Sequence of chain 1.A:
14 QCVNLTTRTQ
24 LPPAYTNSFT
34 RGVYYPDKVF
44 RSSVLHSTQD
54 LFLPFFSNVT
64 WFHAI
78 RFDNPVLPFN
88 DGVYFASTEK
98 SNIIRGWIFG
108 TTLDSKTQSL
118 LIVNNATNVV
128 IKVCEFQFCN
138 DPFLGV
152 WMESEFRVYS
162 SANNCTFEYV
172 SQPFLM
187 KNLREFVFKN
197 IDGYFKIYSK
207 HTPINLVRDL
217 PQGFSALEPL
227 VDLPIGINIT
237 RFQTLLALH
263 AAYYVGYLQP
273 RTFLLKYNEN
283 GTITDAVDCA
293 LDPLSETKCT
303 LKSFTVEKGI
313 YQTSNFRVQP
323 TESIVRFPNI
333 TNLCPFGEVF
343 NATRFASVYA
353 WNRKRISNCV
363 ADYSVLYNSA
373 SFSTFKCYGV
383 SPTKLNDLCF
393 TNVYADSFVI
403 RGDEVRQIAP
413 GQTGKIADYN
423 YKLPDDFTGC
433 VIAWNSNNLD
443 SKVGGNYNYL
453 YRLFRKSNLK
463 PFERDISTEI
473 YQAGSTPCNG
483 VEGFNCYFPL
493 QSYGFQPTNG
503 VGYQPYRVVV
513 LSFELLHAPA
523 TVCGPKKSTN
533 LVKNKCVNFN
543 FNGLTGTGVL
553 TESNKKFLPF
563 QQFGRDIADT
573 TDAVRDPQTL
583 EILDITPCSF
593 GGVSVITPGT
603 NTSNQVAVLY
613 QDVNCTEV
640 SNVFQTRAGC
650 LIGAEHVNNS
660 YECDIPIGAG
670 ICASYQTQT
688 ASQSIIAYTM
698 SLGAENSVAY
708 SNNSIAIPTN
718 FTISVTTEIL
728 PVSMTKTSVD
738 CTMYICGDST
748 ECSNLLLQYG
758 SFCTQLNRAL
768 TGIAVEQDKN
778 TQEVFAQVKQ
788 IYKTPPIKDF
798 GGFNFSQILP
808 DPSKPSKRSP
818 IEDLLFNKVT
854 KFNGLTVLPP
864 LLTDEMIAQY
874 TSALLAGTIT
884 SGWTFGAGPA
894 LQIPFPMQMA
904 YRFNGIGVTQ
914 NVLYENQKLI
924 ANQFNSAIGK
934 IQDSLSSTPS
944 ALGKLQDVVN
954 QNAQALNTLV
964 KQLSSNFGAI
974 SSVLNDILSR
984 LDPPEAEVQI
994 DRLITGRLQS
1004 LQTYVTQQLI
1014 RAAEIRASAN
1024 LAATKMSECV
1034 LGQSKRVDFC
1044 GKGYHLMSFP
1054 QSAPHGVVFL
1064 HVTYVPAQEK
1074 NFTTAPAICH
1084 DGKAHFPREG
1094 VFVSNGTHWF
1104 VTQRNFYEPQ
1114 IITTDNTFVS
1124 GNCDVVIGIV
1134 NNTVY

A protein and the small-molecule ligand that binds it are described below.
Small molecule (SMILES): CC(=O)N[C@@H]1[C@@H](O)[C@H](O)[C@@H](CO)O[C@H]1O

Binding-site contacts:
Ligand atom O7 contacts residue GLY339 of chain 1.A at 3.5 Å.
Ligand atom C8 contacts residue LEU368 of chain 1.A at 4.2 Å (hydrophobic).
Ligand atom C7 contacts residue ASN343 of chain 1.A at 3.7 Å.
Ligand atom C2 contacts residue ASN343 of chain 1.A at 2.5 Å.
Ligand atom C3 contacts residue ASN343 of chain 1.A at 3.8 Å.
Ligand atom O7 contacts residue ASN343 of chain 1.A at 4.0 Å.
Ligand atom N2 contacts residue ASN343 of chain 1.A at 3.0 Å (h-bond).
Ligand atom C1 contacts residue ASN343 of chain 1.A at 1.4 Å.
Ligand atom C7 contacts residue GLY339 of chain 1.A at 3.9 Å.
Ligand atom O5 contacts residue ASN343 of chain 1.A at 2.3 Å (h-bond).
Ligand atom C8 contacts residue GLY339 of chain 1.A at 3.9 Å.
Ligand atom C5 contacts residue ASN343 of chain 1.A at 3.6 Å.
Ligand atom C8 contacts residue ASN343 of chain 1.A at 4.4 Å.
Ligand atom C4 contacts residue ASN343 of chain 1.A at 4.2 Å.
Ligand atom C8 contacts residue PHE342 of chain 1.A at 3.7 Å (hydrophobic).